Binding-site contacts:
Ligand atom C5 contacts residue ASN204 of chain 3.B at 3.6 Å.
Ligand atom O5 contacts residue THR206 of chain 3.B at 4.3 Å.
Ligand atom O7 contacts residue THR206 of chain 3.B at 4.4 Å.
Ligand atom O6 contacts residue PRO208 of chain 3.B at 3.4 Å.
Ligand atom C8 contacts residue GLU245 of chain 3.B at 3.8 Å.
Ligand atom C5 contacts residue THR206 of chain 3.B at 4.5 Å.
Ligand atom C6 contacts residue PRO208 of chain 3.B at 3.5 Å (hydrophobic).
Ligand atom C6 contacts residue GLU62 of chain 3.B at 4.5 Å.
Ligand atom C2 contacts residue ASN204 of chain 3.B at 2.4 Å.
Ligand atom C3 contacts residue ASN204 of chain 3.B at 3.8 Å.
Ligand atom O7 contacts residue ASN204 of chain 3.B at 3.1 Å (h-bond).
Ligand atom N2 contacts residue THR206 of chain 3.B at 3.0 Å (h-bond).
Ligand atom O6 contacts residue GLU62 of chain 3.B at 3.2 Å (salt-bridge).
Ligand atom C7 contacts residue ASN204 of chain 3.B at 3.1 Å.
Ligand atom C8 contacts residue THR206 of chain 3.B at 3.7 Å.
Ligand atom O5 contacts residue ASN204 of chain 3.B at 2.4 Å (h-bond).
Ligand atom C1 contacts residue ASN204 of chain 3.B at 1.4 Å.
Ligand atom O6 contacts residue GLY207 of chain 3.B at 4.3 Å.
Ligand atom C8 contacts residue ASN204 of chain 3.B at 4.3 Å.
Ligand atom C3 contacts residue THR206 of chain 3.B at 4.4 Å.
Ligand atom C4 contacts residue ASN204 of chain 3.B at 4.2 Å.
Ligand atom C1 contacts residue THR206 of chain 3.B at 3.2 Å.
Ligand atom N2 contacts residue ASN204 of chain 3.B at 2.9 Å (h-bond).
Ligand atom C8 contacts residue SER244 of chain 3.B at 3.7 Å.
Ligand atom C7 contacts residue THR206 of chain 3.B at 3.5 Å.
Ligand atom O6 contacts residue ASN204 of chain 3.B at 4.1 Å.
Ligand atom O5 contacts residue PRO208 of chain 3.B at 3.9 Å.
Ligand atom C2 contacts residue THR206 of chain 3.B at 3.6 Å.
Ligand atom C5 contacts residue PRO208 of chain 3.B at 4.2 Å (hydrophobic).

A small-molecule ligand and the protein it binds are described below.
Small molecule (SMILES): CC(=O)N[C@H]1[C@H](O[C@H]2[C@H](O)[C@@H](NC(C)=O)CO[C@@H]2CO)O[C@H](CO)[C@@H](O)[C@@H]1O

Sequence of chain 3.B:
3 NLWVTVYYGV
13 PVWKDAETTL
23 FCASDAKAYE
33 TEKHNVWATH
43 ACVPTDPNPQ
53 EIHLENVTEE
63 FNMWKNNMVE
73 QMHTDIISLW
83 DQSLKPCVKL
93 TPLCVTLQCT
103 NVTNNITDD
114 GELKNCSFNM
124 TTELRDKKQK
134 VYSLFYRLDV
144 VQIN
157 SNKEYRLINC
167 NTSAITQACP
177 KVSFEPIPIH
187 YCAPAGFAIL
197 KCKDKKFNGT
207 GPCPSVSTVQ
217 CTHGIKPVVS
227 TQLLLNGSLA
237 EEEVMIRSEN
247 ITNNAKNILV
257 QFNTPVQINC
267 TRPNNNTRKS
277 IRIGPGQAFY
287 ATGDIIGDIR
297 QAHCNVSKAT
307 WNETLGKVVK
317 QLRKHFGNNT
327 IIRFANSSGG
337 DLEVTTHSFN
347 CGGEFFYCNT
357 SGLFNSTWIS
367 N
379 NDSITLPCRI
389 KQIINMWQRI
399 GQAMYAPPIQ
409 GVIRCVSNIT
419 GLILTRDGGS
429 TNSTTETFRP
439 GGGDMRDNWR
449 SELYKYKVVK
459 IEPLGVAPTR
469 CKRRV